Sequence of chain 2.B:
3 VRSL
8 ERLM

Binding-site contacts:
Ligand atom C13 contacts residue CSO43 of chain 2.A at 3.6 Å.
Ligand atom N14 contacts residue CSO43 of chain 2.A at 4.1 Å.
Ligand atom N14 contacts residue ASN47 of chain 2.A at 4.2 Å.
Ligand atom N19 contacts residue MET11 of chain 2.B at 3.0 Å.
Ligand atom C12 contacts residue MET11 of chain 2.B at 3.4 Å (hydrophobic).
Ligand atom C17 contacts residue MET11 of chain 2.B at 4.0 Å (hydrophobic).
Ligand atom C03 contacts residue CSO43 of chain 2.A at 3.1 Å.
Ligand atom C18 contacts residue PRO172 of chain 2.A at 3.9 Å (hydrophobic).
Ligand atom C15 contacts residue MET11 of chain 2.B at 3.3 Å (hydrophobic).
Ligand atom N21 contacts residue VAL51 of chain 2.A at 4.0 Å.
Ligand atom C13 contacts residue MET11 of chain 2.B at 3.4 Å (hydrophobic).
Ligand atom C06 contacts residue GLU44 of chain 2.A at 3.9 Å.
Ligand atom N14 contacts residue MET11 of chain 2.B at 3.4 Å (h-bond).
Ligand atom C15 contacts residue ASN47 of chain 2.A at 3.5 Å.
Ligand atom N19 contacts residue PRO172 of chain 2.A at 3.9 Å.
Ligand atom S10 contacts residue ASN47 of chain 2.A at 3.9 Å.
Ligand atom C11 contacts residue MET11 of chain 2.B at 4.1 Å (hydrophobic).
Ligand atom C20 contacts residue GLU19 of chain 2.A at 3.6 Å.
Ligand atom C11 contacts residue ASN47 of chain 2.A at 4.0 Å.
Ligand atom C01 contacts residue GLU44 of chain 2.A at 4.0 Å.
Ligand atom S10 contacts residue MET11 of chain 2.B at 4.0 Å.
Ligand atom N21 contacts residue GLU19 of chain 2.A at 2.9 Å (salt-bridge).
Ligand atom C02 contacts residue CSO43 of chain 2.A at 3.1 Å.
Ligand atom N16 contacts residue MET11 of chain 2.B at 3.3 Å (h-bond).
Ligand atom C13 contacts residue ASN47 of chain 2.A at 4.2 Å.
Ligand atom C18 contacts residue MET11 of chain 2.B at 4.1 Å (hydrophobic).
Ligand atom N22 contacts residue GLU19 of chain 2.A at 2.8 Å (salt-bridge).
Ligand atom C20 contacts residue LEU48 of chain 2.A at 4.2 Å (hydrophobic).
Ligand atom C12 contacts residue ASN47 of chain 2.A at 3.8 Å.
Ligand atom C02 contacts residue GLU44 of chain 2.A at 3.8 Å.
Ligand atom C04 contacts residue GLU44 of chain 2.A at 4.0 Å.
Ligand atom C04 contacts residue CSO43 of chain 2.A at 4.5 Å.
Ligand atom C03 contacts residue GLU44 of chain 2.A at 3.7 Å.
Ligand atom C08 contacts residue GLU44 of chain 2.A at 4.2 Å.
Ligand atom C07 contacts residue GLU44 of chain 2.A at 4.4 Å.
Ligand atom N16 contacts residue ASN47 of chain 2.A at 3.4 Å (h-bond).
Ligand atom C17 contacts residue CSO43 of chain 2.A at 4.2 Å.
Ligand atom N22 contacts residue LEU48 of chain 2.A at 3.4 Å.
Ligand atom C12 contacts residue CSO43 of chain 2.A at 4.4 Å.
Ligand atom C05 contacts residue GLU44 of chain 2.A at 3.9 Å.

The protein below binds the small molecule below.
Small molecule (SMILES): [H]/N=C(/N)c1cc(-c2ccccc2)c(-c2cn(CCN)cn2)s1

Sequence of chain 2.A:
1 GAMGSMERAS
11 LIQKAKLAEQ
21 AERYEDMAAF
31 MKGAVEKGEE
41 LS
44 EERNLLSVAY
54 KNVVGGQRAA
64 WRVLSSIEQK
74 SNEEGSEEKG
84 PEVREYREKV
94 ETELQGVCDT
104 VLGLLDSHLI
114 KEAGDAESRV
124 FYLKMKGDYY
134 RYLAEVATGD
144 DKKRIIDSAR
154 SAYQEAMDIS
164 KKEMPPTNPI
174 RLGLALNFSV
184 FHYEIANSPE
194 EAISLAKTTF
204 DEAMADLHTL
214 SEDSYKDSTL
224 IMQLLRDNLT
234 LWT